A small-molecule ligand and the protein it binds are described below.
Small molecule (SMILES): CC(=O)N[C@@H]1[C@@H](O)[C@H](O)[C@@H](CO)O[C@H]1O

Sequence of chain 1.G:
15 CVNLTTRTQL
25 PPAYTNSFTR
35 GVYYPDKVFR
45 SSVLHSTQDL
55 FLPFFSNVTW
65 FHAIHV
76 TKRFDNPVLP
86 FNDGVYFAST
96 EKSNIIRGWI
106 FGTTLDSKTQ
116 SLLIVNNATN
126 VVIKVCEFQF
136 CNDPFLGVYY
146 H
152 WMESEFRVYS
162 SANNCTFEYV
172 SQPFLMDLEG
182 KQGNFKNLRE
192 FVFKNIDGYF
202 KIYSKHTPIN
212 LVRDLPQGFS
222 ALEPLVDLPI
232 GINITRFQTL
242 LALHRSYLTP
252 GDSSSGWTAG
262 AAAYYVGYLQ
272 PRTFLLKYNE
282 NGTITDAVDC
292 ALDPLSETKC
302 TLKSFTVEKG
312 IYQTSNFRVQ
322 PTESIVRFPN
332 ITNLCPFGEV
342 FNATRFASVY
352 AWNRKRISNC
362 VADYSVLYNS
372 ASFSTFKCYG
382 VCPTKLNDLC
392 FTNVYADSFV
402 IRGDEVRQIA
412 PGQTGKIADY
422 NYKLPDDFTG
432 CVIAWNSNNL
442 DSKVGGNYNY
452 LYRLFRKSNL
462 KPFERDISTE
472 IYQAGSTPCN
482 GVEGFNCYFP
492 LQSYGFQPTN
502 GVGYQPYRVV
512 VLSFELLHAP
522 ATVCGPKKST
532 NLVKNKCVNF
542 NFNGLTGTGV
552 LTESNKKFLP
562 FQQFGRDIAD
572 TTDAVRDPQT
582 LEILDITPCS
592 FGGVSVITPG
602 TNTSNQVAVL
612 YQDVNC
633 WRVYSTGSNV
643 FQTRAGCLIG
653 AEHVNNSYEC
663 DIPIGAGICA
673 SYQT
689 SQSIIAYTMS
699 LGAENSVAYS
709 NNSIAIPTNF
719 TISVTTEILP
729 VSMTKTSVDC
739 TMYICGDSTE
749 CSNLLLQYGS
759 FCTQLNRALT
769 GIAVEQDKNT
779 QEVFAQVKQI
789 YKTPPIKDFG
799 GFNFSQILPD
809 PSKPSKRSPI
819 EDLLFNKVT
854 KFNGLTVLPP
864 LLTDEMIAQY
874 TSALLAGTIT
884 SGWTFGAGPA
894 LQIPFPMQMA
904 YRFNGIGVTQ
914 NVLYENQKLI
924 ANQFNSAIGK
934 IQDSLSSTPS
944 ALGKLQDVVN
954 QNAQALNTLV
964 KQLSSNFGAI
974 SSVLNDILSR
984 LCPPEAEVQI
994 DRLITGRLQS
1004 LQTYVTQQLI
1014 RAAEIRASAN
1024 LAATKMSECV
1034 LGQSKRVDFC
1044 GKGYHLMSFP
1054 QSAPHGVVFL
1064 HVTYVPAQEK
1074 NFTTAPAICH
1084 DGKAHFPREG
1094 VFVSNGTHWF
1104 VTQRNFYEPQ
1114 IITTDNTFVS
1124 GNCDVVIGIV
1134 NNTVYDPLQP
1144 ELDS

Binding-site contacts:
Ligand atom O7 contacts residue ASN280 of chain 1.G at 4.2 Å.
Ligand atom C2 contacts residue GLU281 of chain 1.G at 4.0 Å.
Ligand atom C7 contacts residue ASN282 of chain 1.G at 3.5 Å.
Ligand atom C3 contacts residue ASN282 of chain 1.G at 3.9 Å.
Ligand atom C1 contacts residue GLU281 of chain 1.G at 4.1 Å.
Ligand atom C3 contacts residue GLU281 of chain 1.G at 4.1 Å.
Ligand atom C8 contacts residue GLU281 of chain 1.G at 3.5 Å.
Ligand atom C5 contacts residue ASN282 of chain 1.G at 3.8 Å.
Ligand atom C7 contacts residue GLU281 of chain 1.G at 4.0 Å.
Ligand atom O5 contacts residue ASN282 of chain 1.G at 2.5 Å (h-bond).
Ligand atom O7 contacts residue ASN282 of chain 1.G at 3.8 Å.
Ligand atom N2 contacts residue ASN282 of chain 1.G at 2.9 Å (h-bond).
Ligand atom N2 contacts residue GLU281 of chain 1.G at 3.1 Å (salt-bridge).
Ligand atom C1 contacts residue ASN282 of chain 1.G at 1.5 Å.
Ligand atom C2 contacts residue ASN282 of chain 1.G at 2.5 Å.
Ligand atom C7 contacts residue ASN280 of chain 1.G at 4.2 Å.
Ligand atom C4 contacts residue ASN282 of chain 1.G at 4.4 Å.
Ligand atom C8 contacts residue ASN280 of chain 1.G at 3.3 Å.